Sequence of chain 1.C:
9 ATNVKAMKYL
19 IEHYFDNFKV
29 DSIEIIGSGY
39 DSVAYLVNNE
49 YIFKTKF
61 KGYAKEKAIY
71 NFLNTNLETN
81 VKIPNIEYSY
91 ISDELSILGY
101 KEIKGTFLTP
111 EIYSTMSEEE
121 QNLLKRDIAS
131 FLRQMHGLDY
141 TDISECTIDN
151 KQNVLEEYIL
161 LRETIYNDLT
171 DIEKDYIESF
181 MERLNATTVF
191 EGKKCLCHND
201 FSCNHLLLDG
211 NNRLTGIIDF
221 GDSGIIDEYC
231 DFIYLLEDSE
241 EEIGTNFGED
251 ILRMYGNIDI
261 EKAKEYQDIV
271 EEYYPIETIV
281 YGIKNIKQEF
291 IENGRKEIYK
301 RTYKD

Binding-site contacts:
Ligand atom O3A contacts residue LYS52 of chain 1.C at 3.3 Å.
Ligand atom N7 contacts residue TYR100 of chain 1.C at 2.6 Å (h-bond).
Ligand atom O2A contacts residue HIS205 of chain 1.C at 3.4 Å (h-bond).
Ligand atom C2 contacts residue ILE103 of chain 1.C at 3.5 Å (hydrophobic).
Ligand atom C6 contacts residue ILE50 of chain 1.C at 3.8 Å (hydrophobic).
Ligand atom O1B contacts residue MG1 of chain 1.Q at 3.4 Å.
Ligand atom C4 contacts residue ILE50 of chain 1.C at 3.6 Å (hydrophobic).
Ligand atom O2G contacts residue MG1 of chain 1.Q at 3.2 Å.
Ligand atom O1B contacts residue MG1 of chain 1.P at 2.3 Å.
Ligand atom O1A contacts residue ASP219 of chain 1.C at 3.3 Å.
Ligand atom PB contacts residue MG1 of chain 1.P at 3.4 Å.
Ligand atom N1 contacts residue ILE103 of chain 1.C at 2.8 Å (h-bond).
Ligand atom PA contacts residue ASP219 of chain 1.C at 3.6 Å.
Ligand atom O3A contacts residue ASP219 of chain 1.C at 3.8 Å.
Ligand atom N1 contacts residue GLU102 of chain 1.C at 3.5 Å.
Ligand atom O1A contacts residue LYS52 of chain 1.C at 2.9 Å (salt-bridge).
Ligand atom C6 contacts residue ILE103 of chain 1.C at 3.5 Å (hydrophobic).
Ligand atom C2' contacts residue PHE107 of chain 1.C at 3.6 Å (hydrophobic).
Ligand atom O3G contacts residue MG1 of chain 1.Q at 1.9 Å.
Ligand atom O6 contacts residue GLU102 of chain 1.C at 3.7 Å.
Ligand atom PG contacts residue MG1 of chain 1.Q at 3.1 Å.
Ligand atom O2B contacts residue GLY37 of chain 1.C at 3.7 Å.
Ligand atom O3G contacts residue ASP219 of chain 1.C at 3.0 Å (salt-bridge).
Ligand atom O2' contacts residue PHE107 of chain 1.C at 3.7 Å.
Ligand atom O6 contacts residue ILE103 of chain 1.C at 2.7 Å (h-bond).
Ligand atom O2A contacts residue ASP219 of chain 1.C at 2.9 Å (salt-bridge).
Ligand atom O3G contacts residue LYS52 of chain 1.C at 2.9 Å (salt-bridge).
Ligand atom C8 contacts residue TYR100 of chain 1.C at 3.2 Å (hydrophobic).
Ligand atom PA contacts residue MG1 of chain 1.P at 3.1 Å.
Ligand atom O2A contacts residue MG1 of chain 1.P at 1.8 Å.
Ligand atom N2 contacts residue ILE103 of chain 1.C at 3.2 Å (h-bond).
Ligand atom O6 contacts residue TYR100 of chain 1.C at 3.6 Å.
Ligand atom N7 contacts residue ILE50 of chain 1.C at 3.4 Å.
Ligand atom O1G contacts residue TYR63 of chain 1.C at 2.9 Å (h-bond).
Ligand atom C5 contacts residue ILE50 of chain 1.C at 3.5 Å (hydrophobic).
Ligand atom N3 contacts residue PHE107 of chain 1.C at 3.5 Å.
Ligand atom O3A contacts residue MG1 of chain 1.P at 3.5 Å.
Ligand atom N3B contacts residue SER40 of chain 1.C at 2.9 Å (h-bond).
Ligand atom O1B contacts residue ASP219 of chain 1.C at 2.9 Å (salt-bridge).
Ligand atom N2 contacts residue PHE107 of chain 1.C at 3.8 Å.

A small-molecule ligand and the protein it binds are described below.
Small molecule (SMILES): Nc1nc2c(ncn2[C@@H]2O[C@H](CO[P](=O)(O)O[P](=O)(O)NP(=O)(O)O)[C@@H](O)[C@H]2O)c(=O)[nH]1